This small molecule binds to this protein.
Small molecule (SMILES): CC[C@H]1C(=O)Nc2ccc(F)cc2N1C(=O)OC(C)C

Binding-site contacts:
Ligand atom F1 contacts residue LEU231 of chain 1.A at 3.5 Å.
Ligand atom F1 contacts residue HIS232 of chain 1.A at 4.0 Å.
Ligand atom C1 contacts residue LYS98 of chain 1.A at 3.5 Å.
Ligand atom C6 contacts residue TYR315 of chain 1.A at 3.7 Å (hydrophobic).
Ligand atom F1 contacts residue VAL103 of chain 1.A at 3.7 Å.
Ligand atom N2 contacts residue ILE97 of chain 1.A at 3.5 Å.
Ligand atom C10 contacts residue TYR185 of chain 1.A at 3.5 Å (hydrophobic).
Ligand atom C6 contacts residue PRO233 of chain 1.A at 4.0 Å (hydrophobic).
Ligand atom C9 contacts residue VAL176 of chain 1.A at 3.6 Å (hydrophobic).
Ligand atom F1 contacts residue PHE224 of chain 1.A at 3.4 Å.
Ligand atom C13 contacts residue TYR178 of chain 1.A at 3.6 Å (hydrophobic).
Ligand atom C5 contacts residue LYS98 of chain 1.A at 3.6 Å.
Ligand atom O1 contacts residue ILE97 of chain 1.A at 3.8 Å.
Ligand atom C2 contacts residue VAL176 of chain 1.A at 4.1 Å (hydrophobic).
Ligand atom N2 contacts residue LYS100 of chain 1.A at 4.0 Å.
Ligand atom C11 contacts residue ILE97 of chain 1.A at 4.2 Å (hydrophobic).
Ligand atom C7 contacts residue VAL103 of chain 1.A at 3.8 Å (hydrophobic).
Ligand atom C8 contacts residue VAL103 of chain 1.A at 3.9 Å (hydrophobic).
Ligand atom C10 contacts residue GLY187 of chain 1.A at 3.7 Å.
Ligand atom O1 contacts residue LYS98 of chain 1.A at 3.1 Å (salt-bridge).
Ligand atom C12 contacts residue TYR178 of chain 1.A at 3.5 Å (hydrophobic).
Ligand atom C5 contacts residue VAL103 of chain 1.A at 4.0 Å (hydrophobic).
Ligand atom O3 contacts residue TYR178 of chain 1.A at 3.5 Å.
Ligand atom C7 contacts residue HIS232 of chain 1.A at 4.0 Å.
Ligand atom C13 contacts residue TRP226 of chain 1.A at 4.2 Å (hydrophobic).
Ligand atom C4 contacts residue LYS98 of chain 1.A at 3.6 Å.
Ligand atom C6 contacts residue HIS232 of chain 1.A at 3.1 Å.
Ligand atom C3 contacts residue ILE97 of chain 1.A at 3.7 Å (hydrophobic).
Ligand atom C5 contacts residue HIS232 of chain 1.A at 4.0 Å.
Ligand atom O3 contacts residue ILE97 of chain 1.A at 4.1 Å.
Ligand atom C13 contacts residue TYR185 of chain 1.A at 3.5 Å (hydrophobic).
Ligand atom C4 contacts residue ILE97 of chain 1.A at 3.4 Å (hydrophobic).
Ligand atom C5 contacts residue TYR315 of chain 1.A at 3.9 Å (hydrophobic).
Ligand atom C5 contacts residue ILE97 of chain 1.A at 3.7 Å (hydrophobic).
Ligand atom C14 contacts residue TRP226 of chain 1.A at 3.7 Å (hydrophobic).
Ligand atom C1 contacts residue ILE97 of chain 1.A at 3.7 Å (hydrophobic).
Ligand atom C6 contacts residue VAL103 of chain 1.A at 3.7 Å (hydrophobic).
Ligand atom N2 contacts residue LYS98 of chain 1.A at 2.7 Å (salt-bridge).
Ligand atom C10 contacts residue VAL176 of chain 1.A at 3.5 Å (hydrophobic).
Ligand atom C14 contacts residue PRO92 of chain 1.A at 3.8 Å (hydrophobic).

Sequence of chain 1.A:
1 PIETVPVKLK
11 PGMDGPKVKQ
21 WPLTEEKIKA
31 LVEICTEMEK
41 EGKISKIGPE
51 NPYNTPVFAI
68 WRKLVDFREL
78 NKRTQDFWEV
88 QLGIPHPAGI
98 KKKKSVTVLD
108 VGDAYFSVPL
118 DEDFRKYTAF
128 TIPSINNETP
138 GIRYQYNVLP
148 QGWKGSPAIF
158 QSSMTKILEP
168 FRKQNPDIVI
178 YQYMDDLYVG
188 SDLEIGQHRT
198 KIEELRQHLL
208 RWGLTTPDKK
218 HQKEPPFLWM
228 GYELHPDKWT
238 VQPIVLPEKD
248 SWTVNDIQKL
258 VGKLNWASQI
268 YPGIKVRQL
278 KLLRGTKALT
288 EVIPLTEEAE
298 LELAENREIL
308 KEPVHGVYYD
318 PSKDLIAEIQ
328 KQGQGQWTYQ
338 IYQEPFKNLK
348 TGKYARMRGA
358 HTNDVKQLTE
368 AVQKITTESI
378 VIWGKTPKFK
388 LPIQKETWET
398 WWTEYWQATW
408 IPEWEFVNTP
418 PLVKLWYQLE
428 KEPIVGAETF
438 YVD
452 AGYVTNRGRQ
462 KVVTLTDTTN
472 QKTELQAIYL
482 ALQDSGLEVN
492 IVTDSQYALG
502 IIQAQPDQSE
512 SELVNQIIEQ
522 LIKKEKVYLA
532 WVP